Sequence of chain 1.B:
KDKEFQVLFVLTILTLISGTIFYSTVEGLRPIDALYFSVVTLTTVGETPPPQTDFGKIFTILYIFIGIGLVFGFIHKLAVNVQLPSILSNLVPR

This small molecule binds to this protein.
Small molecule (SMILES): NCC(=O)O

Binding-site contacts:
Ligand atom N contacts residue TYR38 of chain 1.B at 3.6 Å.
Ligand atom OXT contacts residue LYS59 of chain 3.B at 4.0 Å.
Ligand atom OXT contacts residue TYR38 of chain 1.B at 4.4 Å.
Ligand atom OXT contacts residue THR50 of chain 1.B at 4.5 Å.
Ligand atom OXT contacts residue PRO52 of chain 3.B at 3.7 Å.
Ligand atom N contacts residue ASP35 of chain 1.B at 2.6 Å (salt-bridge).
Ligand atom N contacts residue THR50 of chain 1.B at 3.9 Å.
Ligand atom CA contacts residue LEU31 of chain 1.B at 4.1 Å (hydrophobic).
Ligand atom CA contacts residue ASP35 of chain 1.B at 3.5 Å.
Ligand atom N contacts residue PHE39 of chain 1.B at 3.4 Å (h-bond).
Ligand atom CA contacts residue THR50 of chain 1.B at 4.1 Å.
Ligand atom C contacts residue ASP35 of chain 1.B at 4.3 Å.
Ligand atom CA contacts residue PHE39 of chain 1.B at 4.2 Å (hydrophobic).

Sequence of chain 3.B:
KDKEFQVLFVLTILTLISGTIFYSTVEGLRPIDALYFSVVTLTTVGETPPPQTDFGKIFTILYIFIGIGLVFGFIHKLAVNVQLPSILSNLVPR